A small-molecule ligand and the protein it binds are described below.
Small molecule (SMILES): CC(=O)N[C@@H]1[C@@H](O)[C@H](O)[C@@H](CO)O[C@H]1O

Sequence of chain 1.A:
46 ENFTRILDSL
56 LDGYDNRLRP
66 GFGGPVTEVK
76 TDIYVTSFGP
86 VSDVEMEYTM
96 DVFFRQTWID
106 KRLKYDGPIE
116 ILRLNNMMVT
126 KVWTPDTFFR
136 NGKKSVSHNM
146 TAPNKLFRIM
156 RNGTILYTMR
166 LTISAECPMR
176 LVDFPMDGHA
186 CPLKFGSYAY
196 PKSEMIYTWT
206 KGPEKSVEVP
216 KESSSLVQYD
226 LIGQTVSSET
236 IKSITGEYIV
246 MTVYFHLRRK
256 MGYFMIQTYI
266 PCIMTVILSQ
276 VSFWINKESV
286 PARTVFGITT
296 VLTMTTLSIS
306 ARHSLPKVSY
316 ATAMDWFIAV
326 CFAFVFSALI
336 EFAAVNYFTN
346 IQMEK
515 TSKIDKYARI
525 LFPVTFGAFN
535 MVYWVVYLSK

Binding-site contacts:
Ligand atom C4 contacts residue ASN157 of chain 1.A at 4.2 Å.
Ligand atom O6 contacts residue MET155 of chain 1.A at 3.7 Å.
Ligand atom C8 contacts residue ILE104 of chain 1.A at 3.9 Å (hydrophobic).
Ligand atom C6 contacts residue MET155 of chain 1.A at 4.0 Å (hydrophobic).
Ligand atom O5 contacts residue ASN157 of chain 1.A at 2.4 Å (h-bond).
Ligand atom C5 contacts residue MET155 of chain 1.A at 3.6 Å (hydrophobic).
Ligand atom O7 contacts residue ASN157 of chain 1.A at 4.0 Å.
Ligand atom C2 contacts residue ASN157 of chain 1.A at 2.5 Å.
Ligand atom C3 contacts residue ASN157 of chain 1.A at 3.8 Å.
Ligand atom C1 contacts residue THR159 of chain 1.A at 4.3 Å.
Ligand atom N2 contacts residue ASN157 of chain 1.A at 2.9 Å (h-bond).
Ligand atom C2 contacts residue THR159 of chain 1.A at 4.1 Å.
Ligand atom C1 contacts residue ASN157 of chain 1.A at 1.4 Å.
Ligand atom O4 contacts residue MET155 of chain 1.A at 4.1 Å.
Ligand atom O3 contacts residue THR159 of chain 1.A at 4.4 Å.
Ligand atom C3 contacts residue THR159 of chain 1.A at 3.8 Å.
Ligand atom C5 contacts residue ASN157 of chain 1.A at 3.7 Å.
Ligand atom C4 contacts residue MET155 of chain 1.A at 4.4 Å (hydrophobic).
Ligand atom C7 contacts residue ASN157 of chain 1.A at 3.7 Å.
Ligand atom N2 contacts residue THR159 of chain 1.A at 3.7 Å.